Binding-site contacts:
Ligand atom CAE contacts residue SER52 of chain 1.E at 4.3 Å.
Ligand atom OAF contacts residue TYR66 of chain 1.E at 2.9 Å.
Ligand atom OAI contacts residue ASP140 of chain 1.E at 3.6 Å.
Ligand atom OAI contacts residue PHE208 of chain 1.F at 3.8 Å.
Ligand atom CAD contacts residue MET62 of chain 1.E at 4.4 Å (hydrophobic).
Ligand atom CAZ contacts residue TYR66 of chain 1.E at 4.0 Å (hydrophobic).
Ligand atom CAC contacts residue SER52 of chain 1.E at 3.6 Å.
Ligand atom CAB contacts residue VAL215 of chain 1.F at 4.3 Å (hydrophobic).
Ligand atom OAF contacts residue MET62 of chain 1.E at 4.4 Å.
Ligand atom CAC contacts residue PHE53 of chain 1.E at 3.4 Å (hydrophobic).
Ligand atom OAV contacts residue MET62 of chain 1.E at 4.4 Å.
Ligand atom NBC contacts residue SER52 of chain 1.E at 4.5 Å.
Ligand atom CAD contacts residue SER52 of chain 1.E at 3.9 Å.
Ligand atom CAT contacts residue TYR66 of chain 1.E at 4.4 Å (hydrophobic).
Ligand atom OAV contacts residue TYR66 of chain 1.E at 4.3 Å.
Ligand atom CAE contacts residue ASP140 of chain 1.E at 4.1 Å.
Ligand atom CAD contacts residue PHE57 of chain 1.E at 4.5 Å (hydrophobic).

The small molecule below binds the protein below.
Small molecule (SMILES): CCCCCC(=O)OC[C@H](COP(=O)(O)OCC[N+](C)(C)C)OC(=O)CCCCC

Sequence of chain 1.F:
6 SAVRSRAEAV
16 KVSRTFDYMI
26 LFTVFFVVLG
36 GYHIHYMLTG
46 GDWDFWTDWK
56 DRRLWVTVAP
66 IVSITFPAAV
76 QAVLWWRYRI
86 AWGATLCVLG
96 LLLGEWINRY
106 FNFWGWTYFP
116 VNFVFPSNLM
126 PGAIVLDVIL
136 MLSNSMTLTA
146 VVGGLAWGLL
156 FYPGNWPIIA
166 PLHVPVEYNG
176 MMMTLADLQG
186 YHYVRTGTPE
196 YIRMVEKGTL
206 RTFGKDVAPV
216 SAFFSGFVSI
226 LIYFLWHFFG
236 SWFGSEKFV

Sequence of chain 1.E:
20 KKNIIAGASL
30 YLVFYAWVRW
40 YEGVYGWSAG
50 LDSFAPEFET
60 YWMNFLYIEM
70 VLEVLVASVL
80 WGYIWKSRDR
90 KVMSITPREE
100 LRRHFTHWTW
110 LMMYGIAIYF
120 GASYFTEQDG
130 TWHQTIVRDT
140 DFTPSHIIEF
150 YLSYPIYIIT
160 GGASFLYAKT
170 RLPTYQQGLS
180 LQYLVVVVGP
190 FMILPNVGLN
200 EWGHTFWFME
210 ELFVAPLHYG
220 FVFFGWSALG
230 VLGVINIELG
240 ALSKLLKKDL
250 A